Sequence of chain 45.O:
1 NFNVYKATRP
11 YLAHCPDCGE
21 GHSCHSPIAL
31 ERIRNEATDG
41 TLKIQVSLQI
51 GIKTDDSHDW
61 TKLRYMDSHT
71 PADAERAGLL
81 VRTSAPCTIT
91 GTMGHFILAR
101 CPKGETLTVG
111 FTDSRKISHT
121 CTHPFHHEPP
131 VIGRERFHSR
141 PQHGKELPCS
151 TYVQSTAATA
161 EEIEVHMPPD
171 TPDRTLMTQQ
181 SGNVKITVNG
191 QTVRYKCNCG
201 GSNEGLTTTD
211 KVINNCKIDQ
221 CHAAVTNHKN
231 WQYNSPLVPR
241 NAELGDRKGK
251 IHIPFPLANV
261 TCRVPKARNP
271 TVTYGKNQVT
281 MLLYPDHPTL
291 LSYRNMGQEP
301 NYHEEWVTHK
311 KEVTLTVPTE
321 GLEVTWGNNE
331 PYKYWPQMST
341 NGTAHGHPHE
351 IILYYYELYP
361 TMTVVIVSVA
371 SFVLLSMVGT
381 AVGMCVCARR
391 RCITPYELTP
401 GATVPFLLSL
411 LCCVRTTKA

Binding-site contacts:
Ligand atom O7 contacts residue ASN259 of chain 45.O at 3.2 Å (h-bond).
Ligand atom C1 contacts residue ASN259 of chain 45.O at 1.4 Å.
Ligand atom O6 contacts residue LYS181 of chain 45.N at 3.4 Å (salt-bridge).
Ligand atom C4 contacts residue ASN259 of chain 45.O at 4.2 Å.
Ligand atom C8 contacts residue ASN259 of chain 45.O at 4.2 Å.
Ligand atom C8 contacts residue THR116 of chain 45.N at 4.3 Å.
Ligand atom C6 contacts residue LYS181 of chain 45.N at 3.4 Å.
Ligand atom C3 contacts residue LYS115 of chain 45.N at 4.3 Å.
Ligand atom C4 contacts residue LYS181 of chain 45.N at 3.6 Å.
Ligand atom C2 contacts residue ASN259 of chain 45.O at 2.4 Å.
Ligand atom C5 contacts residue ASN259 of chain 45.O at 3.6 Å.
Ligand atom O5 contacts residue ASN259 of chain 45.O at 2.3 Å (h-bond).
Ligand atom C8 contacts residue ALA258 of chain 45.O at 3.7 Å (hydrophobic).
Ligand atom C7 contacts residue ASN259 of chain 45.O at 3.2 Å.
Ligand atom C3 contacts residue ASN259 of chain 45.O at 3.7 Å.
Ligand atom O4 contacts residue LYS181 of chain 45.N at 2.7 Å (salt-bridge).
Ligand atom N2 contacts residue ASN259 of chain 45.O at 2.8 Å (h-bond).
Ligand atom O4 contacts residue PHE118 of chain 45.N at 4.1 Å.
Ligand atom C5 contacts residue LYS181 of chain 45.N at 3.4 Å.
Ligand atom N2 contacts residue THR116 of chain 45.N at 4.1 Å.
Ligand atom O3 contacts residue LYS115 of chain 45.N at 3.6 Å (salt-bridge).
Ligand atom C8 contacts residue LEU257 of chain 45.O at 4.1 Å (hydrophobic).

Sequence of chain 45.N:
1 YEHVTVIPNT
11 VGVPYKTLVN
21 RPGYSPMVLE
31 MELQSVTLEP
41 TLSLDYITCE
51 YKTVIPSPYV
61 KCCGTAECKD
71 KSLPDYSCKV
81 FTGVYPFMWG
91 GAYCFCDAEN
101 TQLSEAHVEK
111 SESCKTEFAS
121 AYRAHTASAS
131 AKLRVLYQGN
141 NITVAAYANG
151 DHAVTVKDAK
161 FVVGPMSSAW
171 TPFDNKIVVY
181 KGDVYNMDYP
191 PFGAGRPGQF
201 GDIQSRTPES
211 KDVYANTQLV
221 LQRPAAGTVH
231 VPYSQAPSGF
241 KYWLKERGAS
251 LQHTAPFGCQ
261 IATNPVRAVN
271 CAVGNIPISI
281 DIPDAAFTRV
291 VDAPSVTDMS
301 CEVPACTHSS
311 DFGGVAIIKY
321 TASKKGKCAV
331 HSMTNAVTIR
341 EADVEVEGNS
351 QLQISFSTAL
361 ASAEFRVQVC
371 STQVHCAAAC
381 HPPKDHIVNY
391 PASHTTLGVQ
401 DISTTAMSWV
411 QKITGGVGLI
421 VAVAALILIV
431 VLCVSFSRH

This protein binds this small molecule.
Small molecule (SMILES): CC(=O)N[C@@H]1[C@@H](O)[C@H](O)[C@@H](CO)O[C@H]1O